Sequence of chain 1.A:
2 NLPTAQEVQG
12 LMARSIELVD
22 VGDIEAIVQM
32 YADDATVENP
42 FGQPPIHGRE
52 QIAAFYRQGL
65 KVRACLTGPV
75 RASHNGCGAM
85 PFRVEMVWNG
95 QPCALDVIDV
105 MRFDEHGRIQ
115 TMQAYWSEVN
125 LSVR

Binding-site contacts:
Ligand atom C2 contacts residue ASP103 of chain 1.A at 4.0 Å.
Ligand atom C27 contacts residue PHE56 of chain 1.A at 3.8 Å (hydrophobic).
Ligand atom O1 contacts residue PHE86 of chain 1.A at 3.6 Å.
Ligand atom C6 contacts residue VAL20 of chain 1.A at 4.2 Å (hydrophobic).
Ligand atom C4 contacts residue VAL88 of chain 1.A at 4.2 Å (hydrophobic).
Ligand atom C2 contacts residue ASN40 of chain 1.A at 3.3 Å.
Ligand atom C2 contacts residue ALA118 of chain 1.A at 4.2 Å (hydrophobic).
Ligand atom O1 contacts residue MET116 of chain 1.A at 3.5 Å.
Ligand atom C11 contacts residue TRP120 of chain 1.A at 3.6 Å (hydrophobic).
Ligand atom O26 contacts residue MET90 of chain 1.A at 4.0 Å.
Ligand atom C27 contacts residue GLY60 of chain 1.A at 4.1 Å.
Ligand atom C10 contacts residue VAL101 of chain 1.A at 4.2 Å (hydrophobic).
Ligand atom O26 contacts residue GLY60 of chain 1.A at 4.0 Å.
Ligand atom C1 contacts residue ASP103 of chain 1.A at 3.9 Å.
Ligand atom C6 contacts residue PHE86 of chain 1.A at 4.3 Å (hydrophobic).
Ligand atom C3 contacts residue ASN40 of chain 1.A at 3.5 Å.
Ligand atom C24 contacts residue MET90 of chain 1.A at 4.2 Å (hydrophobic).
Ligand atom C26 contacts residue MET90 of chain 1.A at 3.4 Å (hydrophobic).
Ligand atom C16 contacts residue MET90 of chain 1.A at 3.4 Å (hydrophobic).
Ligand atom C11 contacts residue ASN40 of chain 1.A at 4.0 Å.
Ligand atom O1 contacts residue ASP103 of chain 1.A at 2.6 Å (salt-bridge).
Ligand atom C1 contacts residue PHE86 of chain 1.A at 3.7 Å (hydrophobic).
Ligand atom C11 contacts residue LEU99 of chain 1.A at 3.7 Å (hydrophobic).
Ligand atom O1 contacts residue TYR57 of chain 1.A at 4.2 Å.
Ligand atom C2 contacts residue PHE86 of chain 1.A at 3.8 Å (hydrophobic).
Ligand atom C18 contacts residue GLY60 of chain 1.A at 3.9 Å.
Ligand atom C12 contacts residue LEU99 of chain 1.A at 4.1 Å (hydrophobic).
Ligand atom C19 contacts residue LEU61 of chain 1.A at 4.3 Å (hydrophobic).
Ligand atom C13 contacts residue VAL88 of chain 1.A at 4.2 Å (hydrophobic).
Ligand atom C10 contacts residue ASN40 of chain 1.A at 3.4 Å.
Ligand atom C19 contacts residue VAL88 of chain 1.A at 3.8 Å (hydrophobic).
Ligand atom C1 contacts residue ASN40 of chain 1.A at 4.0 Å.
Ligand atom C18 contacts residue VAL88 of chain 1.A at 4.1 Å (hydrophobic).
Ligand atom C10 contacts residue TRP120 of chain 1.A at 3.5 Å (hydrophobic).
Ligand atom C6 contacts residue TYR57 of chain 1.A at 4.0 Å (hydrophobic).
Ligand atom C25 contacts residue MET90 of chain 1.A at 3.7 Å (hydrophobic).
Ligand atom C24 contacts residue TRP120 of chain 1.A at 4.2 Å (hydrophobic).
Ligand atom C16 contacts residue LEU99 of chain 1.A at 4.1 Å (hydrophobic).
Ligand atom C18 contacts residue MET90 of chain 1.A at 3.5 Å (hydrophobic).
Ligand atom C17 contacts residue MET90 of chain 1.A at 3.6 Å (hydrophobic).

A small-molecule ligand and the protein it binds are described below.
Small molecule (SMILES): C[C@]12CCc3c(ccc4cc(O)ccc34)[C@@H]1CCC2=O